The small molecule below binds the protein below.
Small molecule (SMILES): CC(=O)N[C@@H]1[C@@H](O)[C@H](O)[C@@H](CO)O[C@H]1O

Sequence of chain 1.F:
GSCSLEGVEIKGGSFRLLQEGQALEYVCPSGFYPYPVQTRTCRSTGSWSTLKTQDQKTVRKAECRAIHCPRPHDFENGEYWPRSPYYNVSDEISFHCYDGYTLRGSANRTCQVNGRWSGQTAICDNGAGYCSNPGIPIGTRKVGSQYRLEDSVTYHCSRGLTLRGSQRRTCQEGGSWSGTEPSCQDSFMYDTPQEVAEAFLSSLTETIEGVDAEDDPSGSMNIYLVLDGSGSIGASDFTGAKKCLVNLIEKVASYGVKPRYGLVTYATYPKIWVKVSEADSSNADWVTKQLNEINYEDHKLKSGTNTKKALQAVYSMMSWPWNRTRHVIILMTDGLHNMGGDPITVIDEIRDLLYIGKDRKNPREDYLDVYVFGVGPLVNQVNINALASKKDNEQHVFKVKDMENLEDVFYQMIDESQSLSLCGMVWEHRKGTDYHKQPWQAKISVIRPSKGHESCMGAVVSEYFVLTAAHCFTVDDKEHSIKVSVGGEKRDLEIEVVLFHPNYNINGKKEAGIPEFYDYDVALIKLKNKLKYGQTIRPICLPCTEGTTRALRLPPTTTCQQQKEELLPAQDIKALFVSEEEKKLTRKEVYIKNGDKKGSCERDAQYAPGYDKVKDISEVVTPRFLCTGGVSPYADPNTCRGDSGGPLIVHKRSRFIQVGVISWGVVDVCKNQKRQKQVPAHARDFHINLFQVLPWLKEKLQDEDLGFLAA

Binding-site contacts:
Ligand atom C2 contacts residue ASN88 of chain 1.F at 2.2 Å.
Ligand atom C7 contacts residue ASN88 of chain 1.F at 3.9 Å.
Ligand atom C1 contacts residue TYR86 of chain 1.F at 4.0 Å (hydrophobic).
Ligand atom C3 contacts residue ASN88 of chain 1.F at 3.6 Å.
Ligand atom C4 contacts residue ASN88 of chain 1.F at 4.1 Å.
Ligand atom C7 contacts residue TYR86 of chain 1.F at 3.8 Å (hydrophobic).
Ligand atom C6 contacts residue ALA66 of chain 1.F at 4.1 Å (hydrophobic).
Ligand atom C5 contacts residue ASN88 of chain 1.F at 3.6 Å.
Ligand atom C3 contacts residue TYR86 of chain 1.F at 4.5 Å (hydrophobic).
Ligand atom N2 contacts residue ASN88 of chain 1.F at 2.6 Å (h-bond).
Ligand atom N2 contacts residue TYR86 of chain 1.F at 4.1 Å.
Ligand atom C1 contacts residue ASN88 of chain 1.F at 1.4 Å.
Ligand atom O7 contacts residue TYR86 of chain 1.F at 2.7 Å (h-bond).
Ligand atom O5 contacts residue ASN88 of chain 1.F at 2.4 Å (h-bond).